The small molecule below binds the protein below.
Small molecule (SMILES): O=Cc1ccc(O)cc1

Binding-site contacts:
Ligand atom O1' contacts residue MSE168 of chain 1.A at 4.2 Å.
Ligand atom C4 contacts residue MSE82 of chain 1.A at 3.9 Å.
Ligand atom O4 contacts residue MSE82 of chain 1.A at 3.3 Å.
Ligand atom O4 contacts residue MSE168 of chain 1.A at 4.3 Å.
Ligand atom O4 contacts residue GLU95 of chain 1.A at 3.0 Å (salt-bridge).
Ligand atom C1 contacts residue VAL109 of chain 1.A at 4.2 Å (hydrophobic).
Ligand atom C6 contacts residue LEU80 of chain 1.A at 4.1 Å (hydrophobic).
Ligand atom C5 contacts residue MSE168 of chain 1.A at 4.1 Å.
Ligand atom C3 contacts residue LEU165 of chain 1.A at 4.5 Å (hydrophobic).
Ligand atom C1 contacts residue PHE97 of chain 1.A at 4.5 Å (hydrophobic).
Ligand atom C3 contacts residue MSE168 of chain 1.A at 3.6 Å.
Ligand atom C5 contacts residue GLU95 of chain 1.A at 3.6 Å.
Ligand atom C2 contacts residue MSE168 of chain 1.A at 3.8 Å.
Ligand atom C5 contacts residue MSE82 of chain 1.A at 3.6 Å.
Ligand atom C3 contacts residue GLU95 of chain 1.A at 4.2 Å.
Ligand atom C6 contacts residue PHE97 of chain 1.A at 3.8 Å (hydrophobic).
Ligand atom O1' contacts residue ILE128 of chain 1.A at 4.2 Å.
Ligand atom C1' contacts residue VAL109 of chain 1.A at 4.0 Å (hydrophobic).
Ligand atom O1' contacts residue TYR48 of chain 1.A at 3.6 Å.
Ligand atom C5 contacts residue LEU57 of chain 1.A at 4.2 Å (hydrophobic).
Ligand atom O1' contacts residue LYS107 of chain 1.A at 3.5 Å (salt-bridge).
Ligand atom C6 contacts residue MSE168 of chain 1.A at 4.2 Å.
Ligand atom C4 contacts residue MSE168 of chain 1.A at 3.8 Å.
Ligand atom C5 contacts residue LEU80 of chain 1.A at 3.7 Å (hydrophobic).
Ligand atom C1' contacts residue LYS107 of chain 1.A at 3.3 Å.
Ligand atom C1 contacts residue LYS107 of chain 1.A at 4.5 Å.
Ligand atom C1' contacts residue ILE128 of chain 1.A at 4.2 Å (hydrophobic).
Ligand atom C1 contacts residue MSE168 of chain 1.A at 4.1 Å.
Ligand atom C1' contacts residue PHE97 of chain 1.A at 4.4 Å (hydrophobic).
Ligand atom C4 contacts residue GLU95 of chain 1.A at 3.3 Å.
Ligand atom C2 contacts residue LEU165 of chain 1.A at 4.3 Å (hydrophobic).

Sequence of chain 1.A:
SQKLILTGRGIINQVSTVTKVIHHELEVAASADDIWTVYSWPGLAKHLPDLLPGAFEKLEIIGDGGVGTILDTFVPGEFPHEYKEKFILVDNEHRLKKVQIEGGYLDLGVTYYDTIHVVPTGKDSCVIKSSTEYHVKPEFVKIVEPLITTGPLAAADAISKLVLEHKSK